Sequence of chain 1.A:
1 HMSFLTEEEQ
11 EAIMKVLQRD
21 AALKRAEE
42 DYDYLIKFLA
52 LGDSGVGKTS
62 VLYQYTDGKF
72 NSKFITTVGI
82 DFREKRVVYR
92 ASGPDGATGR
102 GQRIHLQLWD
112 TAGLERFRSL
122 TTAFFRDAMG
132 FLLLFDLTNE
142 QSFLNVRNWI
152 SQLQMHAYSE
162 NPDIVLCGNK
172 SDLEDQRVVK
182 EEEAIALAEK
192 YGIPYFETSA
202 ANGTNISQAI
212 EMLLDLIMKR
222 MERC

A protein and the small-molecule ligand that binds it are described below.
Small molecule (SMILES): Nc1nc2c(ncn2[C@@H]2O[C@H](CO[P](=O)(O)O[P](=O)(O)NP(=O)(O)O)[C@@H](O)[C@H]2O)c(=O)[nH]1

Binding-site contacts:
Ligand atom O6 contacts residue SER200 of chain 1.A at 3.5 Å.
Ligand atom C8 contacts residue SER61 of chain 1.A at 3.5 Å.
Ligand atom O3A contacts residue GLY58 of chain 1.A at 3.1 Å (h-bond).
Ligand atom N3B contacts residue GLY56 of chain 1.A at 2.9 Å (h-bond).
Ligand atom O2B contacts residue THR60 of chain 1.A at 2.9 Å (h-bond).
Ligand atom O6 contacts residue ASP173 of chain 1.A at 3.4 Å (salt-bridge).
Ligand atom N2 contacts residue ASP173 of chain 1.A at 3.0 Å (salt-bridge).
Ligand atom C5' contacts residue PHE75 of chain 1.A at 3.5 Å (hydrophobic).
Ligand atom O2' contacts residue SER73 of chain 1.A at 3.2 Å (h-bond).
Ligand atom O3G contacts residue MG1 of chain 1.E at 2.0 Å.
Ligand atom O1A contacts residue THR60 of chain 1.A at 3.4 Å (h-bond).
Ligand atom O1G contacts residue GLY114 of chain 1.A at 2.9 Å (h-bond).
Ligand atom O1A contacts residue GLY58 of chain 1.A at 3.2 Å.
Ligand atom O2G contacts residue SER55 of chain 1.A at 2.4 Å (h-bond).
Ligand atom O2A contacts residue GOL1 of chain 1.I at 2.6 Å (h-bond).
Ligand atom N3B contacts residue MG1 of chain 1.E at 3.5 Å.
Ligand atom O6 contacts residue ALA202 of chain 1.A at 3.5 Å (h-bond).
Ligand atom O3' contacts residue SER73 of chain 1.A at 2.7 Å (h-bond).
Ligand atom N3 contacts residue PHE71 of chain 1.A at 3.5 Å.
Ligand atom PG contacts residue MG1 of chain 1.E at 3.2 Å.
Ligand atom O1A contacts residue SER61 of chain 1.A at 2.8 Å (h-bond).
Ligand atom O4' contacts residue LYS171 of chain 1.A at 3.3 Å (salt-bridge).
Ligand atom O3G contacts residue THR78 of chain 1.A at 2.9 Å (h-bond).
Ligand atom O1B contacts residue GLY58 of chain 1.A at 3.0 Å (h-bond).
Ligand atom O2A contacts residue PHE75 of chain 1.A at 3.4 Å.
Ligand atom PG contacts residue SER55 of chain 1.A at 3.5 Å.
Ligand atom PB contacts residue MG1 of chain 1.E at 3.2 Å.
Ligand atom O1G contacts residue SER55 of chain 1.A at 3.5 Å.
Ligand atom O2' contacts residue ASN72 of chain 1.A at 2.8 Å (h-bond).
Ligand atom O6 contacts residue ALA201 of chain 1.A at 2.7 Å (h-bond).
Ligand atom N7 contacts residue ASN170 of chain 1.A at 3.1 Å (h-bond).
Ligand atom O1G contacts residue LYS59 of chain 1.A at 2.7 Å (salt-bridge).
Ligand atom O6 contacts residue ASN170 of chain 1.A at 3.4 Å (h-bond).
Ligand atom O6 contacts residue LYS171 of chain 1.A at 3.4 Å.
Ligand atom O1B contacts residue VAL57 of chain 1.A at 3.4 Å (h-bond).
Ligand atom O1B contacts residue LYS59 of chain 1.A at 3.0 Å (salt-bridge).
Ligand atom O2' contacts residue PHE71 of chain 1.A at 3.2 Å.
Ligand atom O2G contacts residue THR77 of chain 1.A at 2.7 Å (h-bond).
Ligand atom N1 contacts residue ASP173 of chain 1.A at 2.8 Å (salt-bridge).
Ligand atom O2B contacts residue MG1 of chain 1.E at 2.0 Å.